Binding-site contacts:
Ligand atom N2 contacts residue GLY204 of chain 1.A at 3.3 Å.
Ligand atom C2 contacts residue SER172 of chain 1.A at 3.7 Å.
Ligand atom C1 contacts residue SER172 of chain 1.A at 3.8 Å.
Ligand atom C2' contacts residue GLN174 of chain 1.A at 3.6 Å.
Ligand atom C1 contacts residue GLY194 of chain 1.A at 3.8 Å.
Ligand atom C4 contacts residue SER177 of chain 1.A at 3.8 Å.
Ligand atom C7 contacts residue TRP193 of chain 1.A at 3.9 Å (hydrophobic).
Ligand atom O6' contacts residue HIS40 of chain 1.A at 2.7 Å (h-bond).
Ligand atom N2 contacts residue ASP171 of chain 1.A at 3.0 Å (salt-bridge).
Ligand atom N3 contacts residue GLN174 of chain 1.A at 3.8 Å.
Ligand atom CV' contacts residue GLN174 of chain 1.A at 3.3 Å.
Ligand atom O6' contacts residue SER177 of chain 1.A at 2.6 Å (h-bond).
Ligand atom N1 contacts residue CYS197 of chain 1.A at 3.7 Å.
Ligand atom C1 contacts residue TRP193 of chain 1.A at 3.7 Å (hydrophobic).
Ligand atom C6 contacts residue GLY194 of chain 1.A at 3.8 Å.
Ligand atom C3 contacts residue VAL191 of chain 1.A at 3.8 Å (hydrophobic).
Ligand atom C6' contacts residue GLN174 of chain 1.A at 3.8 Å.
Ligand atom N1 contacts residue GLY194 of chain 1.A at 3.7 Å.
Ligand atom C5 contacts residue GLN174 of chain 1.A at 3.9 Å.
Ligand atom C3 contacts residue SER177 of chain 1.A at 3.8 Å.
Ligand atom C6 contacts residue GLY196 of chain 1.A at 3.5 Å.
Ligand atom BR5' contacts residue HIS40 of chain 1.A at 3.7 Å.
Ligand atom C7 contacts residue GLY196 of chain 1.A at 3.9 Å.
Ligand atom N1 contacts residue SER172 of chain 1.A at 3.5 Å (h-bond).
Ligand atom C7 contacts residue GLY194 of chain 1.A at 3.8 Å.
Ligand atom N1 contacts residue GLY196 of chain 1.A at 2.7 Å (h-bond).
Ligand atom C2 contacts residue TRP193 of chain 1.A at 3.8 Å (hydrophobic).
Ligand atom N2 contacts residue TRP193 of chain 1.A at 3.9 Å.
Ligand atom C4' contacts residue GLN174 of chain 1.A at 3.8 Å.
Ligand atom C6' contacts residue HIS40 of chain 1.A at 3.9 Å.
Ligand atom C3 contacts residue SER192 of chain 1.A at 3.6 Å.
Ligand atom C7 contacts residue SER172 of chain 1.A at 3.3 Å.
Ligand atom C5' contacts residue GLN174 of chain 1.A at 3.9 Å.
Ligand atom N2 contacts residue SER172 of chain 1.A at 2.9 Å (h-bond).
Ligand atom C3' contacts residue GLN174 of chain 1.A at 3.4 Å.
Ligand atom C8 contacts residue GLN174 of chain 1.A at 3.8 Å.
Ligand atom N3 contacts residue SER177 of chain 1.A at 3.2 Å (h-bond).
Ligand atom C1' contacts residue GLN174 of chain 1.A at 3.7 Å.
Ligand atom N1 contacts residue ASP171 of chain 1.A at 2.8 Å (salt-bridge).
Ligand atom C7 contacts residue ASP171 of chain 1.A at 3.5 Å.

A protein and the small-molecule ligand that binds it are described below.
Small molecule (SMILES): Cc1cc(Br)c([O-])c(-c2nc3cc(C(N)=[NH2+])ccc3[nH]2)c1

Sequence of chain 1.A:
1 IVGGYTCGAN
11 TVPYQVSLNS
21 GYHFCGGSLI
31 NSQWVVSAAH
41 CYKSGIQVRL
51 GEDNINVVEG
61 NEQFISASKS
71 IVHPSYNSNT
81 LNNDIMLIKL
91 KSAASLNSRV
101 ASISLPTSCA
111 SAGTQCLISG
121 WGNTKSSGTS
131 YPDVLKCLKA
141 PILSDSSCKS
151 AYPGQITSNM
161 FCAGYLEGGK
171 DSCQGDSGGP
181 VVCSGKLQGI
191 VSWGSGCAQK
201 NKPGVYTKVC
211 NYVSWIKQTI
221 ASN